Sequence of chain 1.A:
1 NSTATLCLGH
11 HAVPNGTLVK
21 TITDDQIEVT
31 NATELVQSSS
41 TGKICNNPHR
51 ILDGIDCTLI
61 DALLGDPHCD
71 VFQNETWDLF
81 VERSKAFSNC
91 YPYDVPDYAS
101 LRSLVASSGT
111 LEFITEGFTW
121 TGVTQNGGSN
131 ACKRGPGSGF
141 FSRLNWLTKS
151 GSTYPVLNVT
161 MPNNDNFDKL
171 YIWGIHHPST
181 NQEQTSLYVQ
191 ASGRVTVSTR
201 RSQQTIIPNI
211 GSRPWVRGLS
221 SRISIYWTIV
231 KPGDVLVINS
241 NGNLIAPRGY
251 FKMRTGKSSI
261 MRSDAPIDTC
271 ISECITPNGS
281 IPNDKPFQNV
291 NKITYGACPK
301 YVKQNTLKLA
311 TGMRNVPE

This small molecule binds to this protein.
Small molecule (SMILES): CC(=O)N[C@@H]1[C@@H](O)[C@H](O)[C@@H](CO)O[C@H]1O

Binding-site contacts:
Ligand atom C5 contacts residue ASN31 of chain 1.A at 3.6 Å.
Ligand atom O6 contacts residue THR311 of chain 1.A at 4.3 Å.
Ligand atom O5 contacts residue ASN31 of chain 1.A at 2.4 Å (h-bond).
Ligand atom C7 contacts residue ASN31 of chain 1.A at 3.9 Å.
Ligand atom O7 contacts residue ASN31 of chain 1.A at 4.4 Å.
Ligand atom N2 contacts residue ASN31 of chain 1.A at 2.9 Å (h-bond).
Ligand atom C4 contacts residue ASN31 of chain 1.A at 4.2 Å.
Ligand atom C6 contacts residue THR33 of chain 1.A at 4.2 Å.
Ligand atom O5 contacts residue THR311 of chain 1.A at 4.2 Å.
Ligand atom C3 contacts residue ASN31 of chain 1.A at 3.8 Å.
Ligand atom C1 contacts residue ASN31 of chain 1.A at 1.4 Å.
Ligand atom O6 contacts residue THR33 of chain 1.A at 2.9 Å (h-bond).
Ligand atom C2 contacts residue ASN31 of chain 1.A at 2.5 Å.